Binding-site contacts:
Ligand atom C7 contacts residue ASP72 of chain 3.A at 3.8 Å.
Ligand atom C12 contacts residue VAL135 of chain 10.A at 3.5 Å (hydrophobic).
Ligand atom C8 contacts residue MET74 of chain 3.A at 3.9 Å (hydrophobic).
Ligand atom C3 contacts residue ARG88 of chain 3.A at 4.0 Å.
Ligand atom C11 contacts residue LEU102 of chain 3.A at 3.6 Å (hydrophobic).
Ligand atom C2 contacts residue LEU102 of chain 3.A at 3.8 Å (hydrophobic).
Ligand atom O contacts residue MET74 of chain 3.A at 4.0 Å.
Ligand atom C7 contacts residue PHE70 of chain 3.A at 3.5 Å (hydrophobic).
Ligand atom C9 contacts residue MET74 of chain 3.A at 3.9 Å (hydrophobic).
Ligand atom C15 contacts residue MET74 of chain 3.A at 3.7 Å (hydrophobic).
Ligand atom O contacts residue LEU102 of chain 3.A at 4.1 Å.
Ligand atom C contacts residue LEU86 of chain 3.A at 3.9 Å (hydrophobic).
Ligand atom C5 contacts residue PHE70 of chain 3.A at 4.0 Å (hydrophobic).
Ligand atom C8 contacts residue HIS138 of chain 10.A at 3.9 Å.
Ligand atom C9 contacts residue LEU73 of chain 3.A at 4.2 Å (hydrophobic).
Ligand atom C12 contacts residue LEU73 of chain 3.A at 4.1 Å (hydrophobic).
Ligand atom C1 contacts residue LEU102 of chain 3.A at 4.1 Å (hydrophobic).
Ligand atom C7 contacts residue MET74 of chain 3.A at 3.7 Å (hydrophobic).
Ligand atom O1 contacts residue MET74 of chain 3.A at 2.8 Å (h-bond).
Ligand atom C1 contacts residue PRO8 of chain 3.A at 3.9 Å (hydrophobic).
Ligand atom O1 contacts residue LEU73 of chain 3.A at 3.4 Å.
Ligand atom N1 contacts residue HIS138 of chain 10.A at 4.1 Å.
Ligand atom C5 contacts residue ALA37 of chain 3.A at 3.2 Å (hydrophobic).
Ligand atom O contacts residue PRO8 of chain 3.A at 4.1 Å.
Ligand atom C13 contacts residue LEU102 of chain 3.A at 4.3 Å (hydrophobic).
Ligand atom C3 contacts residue GLY9 of chain 3.A at 4.2 Å.
Ligand atom N contacts residue ALA37 of chain 3.A at 3.6 Å.
Ligand atom C contacts residue ASN106 of chain 3.A at 3.4 Å.
Ligand atom C8 contacts residue ASP72 of chain 3.A at 3.7 Å.
Ligand atom C13 contacts residue ASN106 of chain 3.A at 3.4 Å.
Ligand atom C contacts residue GLU99 of chain 3.A at 4.2 Å.
Ligand atom C6 contacts residue PHE70 of chain 3.A at 3.8 Å (hydrophobic).
Ligand atom C contacts residue ARG88 of chain 3.A at 3.4 Å.
Ligand atom C2 contacts residue ARG88 of chain 3.A at 3.6 Å.
Ligand atom C11 contacts residue GLU134 of chain 10.A at 4.3 Å.
Ligand atom O contacts residue LEU86 of chain 3.A at 4.1 Å.
Ligand atom O contacts residue ASN106 of chain 3.A at 3.1 Å (h-bond).
Ligand atom C12 contacts residue GLU134 of chain 10.A at 4.0 Å.
Ligand atom C contacts residue LEU102 of chain 3.A at 3.9 Å (hydrophobic).
Ligand atom C2 contacts residue PRO8 of chain 3.A at 4.0 Å (hydrophobic).

Sequence of chain 3.A:
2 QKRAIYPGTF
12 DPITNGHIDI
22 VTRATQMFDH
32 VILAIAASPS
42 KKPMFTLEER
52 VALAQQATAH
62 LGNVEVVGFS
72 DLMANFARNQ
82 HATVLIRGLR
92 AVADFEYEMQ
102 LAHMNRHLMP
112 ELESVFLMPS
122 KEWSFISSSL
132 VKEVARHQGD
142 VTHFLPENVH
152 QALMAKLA

Sequence of chain 10.A:
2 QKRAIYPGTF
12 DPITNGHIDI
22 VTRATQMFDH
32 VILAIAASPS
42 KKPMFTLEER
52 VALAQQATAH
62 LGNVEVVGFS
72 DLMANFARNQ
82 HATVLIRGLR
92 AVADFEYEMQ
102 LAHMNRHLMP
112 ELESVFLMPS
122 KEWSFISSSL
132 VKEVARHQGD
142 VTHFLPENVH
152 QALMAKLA

The small molecule below binds the protein below.
Small molecule (SMILES): COc1ccc2[nH]cc(CCNC(=O)C(C)(C)C)c2c1